Binding-site contacts:
Ligand atom O2G contacts residue THR93 of chain 2.A at 2.8 Å (h-bond).
Ligand atom O2G contacts residue ASP386 of chain 2.A at 3.4 Å (salt-bridge).
Ligand atom O2G contacts residue ASP60 of chain 2.A at 3.4 Å (salt-bridge).
Ligand atom O3G contacts residue ASP91 of chain 2.A at 3.0 Å (salt-bridge).
Ligand atom N1 contacts residue ASN474 of chain 2.A at 3.7 Å.
Ligand atom O1A contacts residue ASN59 of chain 2.A at 3.5 Å (h-bond).
Ligand atom N3 contacts residue GLY404 of chain 2.A at 3.4 Å.
Ligand atom C2 contacts residue LEU473 of chain 2.A at 3.5 Å (hydrophobic).
Ligand atom O2' contacts residue GLY403 of chain 2.A at 3.4 Å.
Ligand atom O3G contacts residue LYS161 of chain 2.A at 3.0 Å (salt-bridge).
Ligand atom N7 contacts residue PRO41 of chain 2.A at 3.4 Å.
Ligand atom O1A contacts residue LEU39 of chain 2.A at 3.2 Å.
Ligand atom O1B contacts residue ASP91 of chain 2.A at 2.9 Å (salt-bridge).
Ligand atom O1A contacts residue GLY160 of chain 2.A at 2.8 Å (h-bond).
Ligand atom O1G contacts residue ASN59 of chain 2.A at 3.1 Å (h-bond).
Ligand atom C3' contacts residue GLU490 of chain 2.A at 3.3 Å.
Ligand atom O1G contacts residue GLY61 of chain 2.A at 3.0 Å (h-bond).
Ligand atom O2G contacts residue ASP91 of chain 2.A at 3.5 Å (salt-bridge).
Ligand atom O2B contacts residue THR95 of chain 2.A at 3.2 Å (h-bond).
Ligand atom O1G contacts residue LYS161 of chain 2.A at 3.6 Å (salt-bridge).
Ligand atom O3G contacts residue ASP386 of chain 2.A at 3.6 Å (salt-bridge).
Ligand atom PG contacts residue LYS161 of chain 2.A at 3.6 Å.
Ligand atom O2A contacts residue MG1 of chain 2.J at 3.2 Å.
Ligand atom N3B contacts residue THR94 of chain 2.A at 3.3 Å (h-bond).
Ligand atom O1A contacts residue GLY40 of chain 2.A at 2.7 Å (h-bond).
Ligand atom C5 contacts residue PRO41 of chain 2.A at 3.3 Å (hydrophobic).
Ligand atom O1G contacts residue ASP60 of chain 2.A at 3.4 Å.
Ligand atom O2A contacts residue GLY160 of chain 2.A at 3.0 Å.
Ligand atom C2' contacts residue GLU490 of chain 2.A at 2.8 Å.
Ligand atom O2' contacts residue GLY404 of chain 2.A at 3.0 Å (h-bond).
Ligand atom O5' contacts residue GLY40 of chain 2.A at 2.9 Å (h-bond).
Ligand atom O2' contacts residue GLU490 of chain 2.A at 1.9 Å (salt-bridge).
Ligand atom PA contacts residue GLY40 of chain 2.A at 3.4 Å.
Ligand atom N3B contacts residue THR93 of chain 2.A at 3.7 Å.
Ligand atom O1B contacts residue MG1 of chain 2.J at 3.1 Å.
Ligand atom PA contacts residue GLY160 of chain 2.A at 3.4 Å.
Ligand atom O1A contacts residue THR38 of chain 2.A at 2.6 Å (h-bond).
Ligand atom N6 contacts residue PHE476 of chain 2.A at 3.1 Å.
Ligand atom O1G contacts residue THR94 of chain 2.A at 3.2 Å (h-bond).
Ligand atom O3G contacts residue MG1 of chain 2.J at 2.7 Å.

Sequence of chain 2.A:
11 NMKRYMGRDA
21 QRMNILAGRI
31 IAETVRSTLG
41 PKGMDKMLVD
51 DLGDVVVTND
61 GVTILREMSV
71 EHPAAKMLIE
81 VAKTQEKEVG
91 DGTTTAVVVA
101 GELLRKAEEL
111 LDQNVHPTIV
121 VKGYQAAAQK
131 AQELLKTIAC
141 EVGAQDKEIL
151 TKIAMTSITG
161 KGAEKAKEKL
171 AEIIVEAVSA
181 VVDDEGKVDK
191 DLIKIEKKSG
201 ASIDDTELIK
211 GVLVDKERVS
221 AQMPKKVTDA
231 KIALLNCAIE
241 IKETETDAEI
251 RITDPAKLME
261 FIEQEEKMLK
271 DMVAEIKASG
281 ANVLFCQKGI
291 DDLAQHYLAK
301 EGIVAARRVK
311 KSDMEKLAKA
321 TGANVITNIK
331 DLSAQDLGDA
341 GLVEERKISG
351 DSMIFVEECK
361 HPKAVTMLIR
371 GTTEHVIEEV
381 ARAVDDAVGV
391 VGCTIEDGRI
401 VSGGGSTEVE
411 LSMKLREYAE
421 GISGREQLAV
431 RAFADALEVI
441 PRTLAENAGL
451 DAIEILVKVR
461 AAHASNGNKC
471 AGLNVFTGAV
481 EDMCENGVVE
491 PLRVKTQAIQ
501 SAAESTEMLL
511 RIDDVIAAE

A protein and the small-molecule ligand that binds it are described below.
Small molecule (SMILES): Nc1ncnc2c1ncn2[C@@H]1O[C@H](CO[P](=O)(O)O[P](=O)(O)NP(=O)(O)O)[C@@H](O)[C@H]1O